Binding-site contacts:
Ligand atom OXT contacts residue ARG399 of chain 1.A at 4.2 Å.
Ligand atom N contacts residue ALA396 of chain 1.A at 4.2 Å.
Ligand atom CD contacts residue ASP393 of chain 1.A at 3.5 Å.
Ligand atom CD contacts residue ILE392 of chain 1.A at 3.6 Å (hydrophobic).
Ligand atom CD contacts residue PHE210 of chain 1.A at 3.6 Å (hydrophobic).
Ligand atom C contacts residue ASP393 of chain 1.A at 4.4 Å.
Ligand atom O contacts residue ARG399 of chain 1.A at 2.7 Å (salt-bridge).
Ligand atom O contacts residue ASP393 of chain 1.A at 4.4 Å.
Ligand atom CA contacts residue ASP393 of chain 1.A at 3.4 Å.
Ligand atom OXT contacts residue LYS395 of chain 1.A at 3.8 Å.
Ligand atom CA contacts residue LYS395 of chain 1.A at 3.9 Å.
Ligand atom N contacts residue ASP393 of chain 1.A at 2.9 Å (salt-bridge).
Ligand atom CG contacts residue ASP393 of chain 1.A at 4.4 Å.
Ligand atom O contacts residue ALA396 of chain 1.A at 3.7 Å.
Ligand atom C contacts residue ARG399 of chain 1.A at 3.9 Å.
Ligand atom CB contacts residue ASP393 of chain 1.A at 4.2 Å.
Ligand atom CG contacts residue PHE210 of chain 1.A at 3.8 Å (hydrophobic).
Ligand atom O contacts residue LYS395 of chain 1.A at 3.9 Å.
Ligand atom N contacts residue ILE392 of chain 1.A at 3.9 Å.
Ligand atom C contacts residue ALA396 of chain 1.A at 4.3 Å (hydrophobic).
Ligand atom CD contacts residue THR237 of chain 1.A at 4.2 Å.
Ligand atom C contacts residue LYS395 of chain 1.A at 3.6 Å.

Sequence of chain 1.A:
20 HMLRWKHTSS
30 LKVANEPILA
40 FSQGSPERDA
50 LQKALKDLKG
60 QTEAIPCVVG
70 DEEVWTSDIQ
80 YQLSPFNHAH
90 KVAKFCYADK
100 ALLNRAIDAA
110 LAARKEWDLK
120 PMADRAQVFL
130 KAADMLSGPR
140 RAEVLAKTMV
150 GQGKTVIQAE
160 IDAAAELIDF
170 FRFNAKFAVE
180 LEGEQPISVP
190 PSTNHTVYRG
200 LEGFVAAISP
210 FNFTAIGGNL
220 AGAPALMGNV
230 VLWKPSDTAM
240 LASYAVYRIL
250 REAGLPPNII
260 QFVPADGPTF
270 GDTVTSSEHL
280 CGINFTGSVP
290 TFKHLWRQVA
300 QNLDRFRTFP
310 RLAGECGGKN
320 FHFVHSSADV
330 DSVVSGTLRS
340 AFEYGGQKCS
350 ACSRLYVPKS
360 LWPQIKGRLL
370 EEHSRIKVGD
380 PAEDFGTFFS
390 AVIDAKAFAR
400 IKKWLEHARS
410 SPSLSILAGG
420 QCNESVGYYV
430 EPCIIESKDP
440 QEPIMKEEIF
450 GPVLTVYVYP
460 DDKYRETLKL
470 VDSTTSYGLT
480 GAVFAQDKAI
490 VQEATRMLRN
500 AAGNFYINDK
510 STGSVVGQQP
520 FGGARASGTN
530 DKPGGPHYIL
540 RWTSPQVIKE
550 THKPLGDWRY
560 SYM

This small molecule binds to this protein.
Small molecule (SMILES): O=C(O)[C@@H]1CCCN1